Binding-site contacts:
Ligand atom C5 contacts residue HIS60 of chain 1.A at 3.6 Å.
Ligand atom C4 contacts residue HIS60 of chain 1.A at 3.9 Å.
Ligand atom C11 contacts residue HIS60 of chain 1.A at 4.3 Å.
Ligand atom C12 contacts residue HIS60 of chain 1.A at 3.8 Å.
Ligand atom C3 contacts residue HIS60 of chain 1.A at 3.6 Å.
Ligand atom C8 contacts residue GLN61 of chain 1.A at 4.1 Å.
Ligand atom C9 contacts residue GLN61 of chain 1.A at 3.9 Å.
Ligand atom C6 contacts residue HIS60 of chain 1.A at 3.3 Å.
Ligand atom O3 contacts residue HIS60 of chain 1.A at 3.5 Å.
Ligand atom C1 contacts residue HIS60 of chain 1.A at 3.1 Å.
Ligand atom C8 contacts residue HIS60 of chain 1.A at 3.4 Å.
Ligand atom O3 contacts residue GLU62 of chain 1.A at 4.2 Å.
Ligand atom O3 contacts residue GLN61 of chain 1.A at 3.4 Å (h-bond).
Ligand atom C9 contacts residue HIS60 of chain 1.A at 3.5 Å.
Ligand atom C10 contacts residue HIS60 of chain 1.A at 3.7 Å.
Ligand atom C2 contacts residue HIS60 of chain 1.A at 3.3 Å.
Ligand atom C7 contacts residue HIS60 of chain 1.A at 3.4 Å.
Ligand atom O2 contacts residue HIS60 of chain 1.A at 4.2 Å.

Sequence of chain 1.A:
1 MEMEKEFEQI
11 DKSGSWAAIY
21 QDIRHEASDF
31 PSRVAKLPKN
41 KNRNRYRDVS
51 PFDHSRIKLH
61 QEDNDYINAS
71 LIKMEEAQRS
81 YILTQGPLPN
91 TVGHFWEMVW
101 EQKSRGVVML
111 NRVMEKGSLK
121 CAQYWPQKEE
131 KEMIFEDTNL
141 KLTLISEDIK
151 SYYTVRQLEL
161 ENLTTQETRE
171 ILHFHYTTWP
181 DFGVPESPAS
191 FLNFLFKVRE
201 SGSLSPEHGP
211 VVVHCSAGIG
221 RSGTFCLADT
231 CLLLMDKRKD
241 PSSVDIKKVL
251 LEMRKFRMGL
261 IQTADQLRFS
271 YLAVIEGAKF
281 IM

The protein below binds the small molecule below.
Small molecule (SMILES): Cc1cc(=O)oc2c(CN(C)C)c(O)ccc12